A small-molecule ligand and the protein it binds are described below.
Small molecule (SMILES): Nc1ncnc2c1ncn2[C@@H]1O[C@H](CO[P](=O)(O)O[P](=O)(O)OC[C@H]2O[C@@H](n3cnc4c(N)ncnc43)[C@H](O)[C@@H]2O)[C@@H](O)[C@H]1O

Binding-site contacts:
Ligand atom C2A contacts residue PHE74 of chain 2.A at 3.3 Å (hydrophobic).
Ligand atom O2E contacts residue GLU123 of chain 2.A at 2.2 Å (salt-bridge).
Ligand atom N6B contacts residue TYR163 of chain 2.A at 3.8 Å.
Ligand atom C5D contacts residue ILE187 of chain 3.A at 3.7 Å (hydrophobic).
Ligand atom N6A contacts residue ASN122 of chain 2.A at 3.0 Å (h-bond).
Ligand atom N3B contacts residue TYR163 of chain 2.A at 3.3 Å (h-bond).
Ligand atom C6B contacts residue TYR163 of chain 2.A at 3.6 Å (hydrophobic).
Ligand atom O2E contacts residue TYR163 of chain 2.A at 3.5 Å.
Ligand atom C2B contacts residue SER166 of chain 2.A at 3.1 Å.
Ligand atom C8A contacts residue ASP45 of chain 2.A at 3.6 Å.
Ligand atom C2A contacts residue THR161 of chain 2.A at 3.2 Å.
Ligand atom C2B contacts residue TYR163 of chain 2.A at 3.6 Å (hydrophobic).
Ligand atom N6A contacts residue THR161 of chain 2.A at 3.6 Å.
Ligand atom N1A contacts residue ALA162 of chain 2.A at 3.7 Å.
Ligand atom O3E contacts residue GLU123 of chain 2.A at 3.3 Å (salt-bridge).
Ligand atom C2B contacts residue ILE187 of chain 3.A at 3.5 Å (hydrophobic).
Ligand atom N7A contacts residue ASN122 of chain 2.A at 2.9 Å (h-bond).
Ligand atom N6B contacts residue ALA185 of chain 3.A at 3.3 Å (h-bond).
Ligand atom N6A contacts residue SER158 of chain 2.A at 3.0 Å (h-bond).
Ligand atom N6B contacts residue GLY149 of chain 3.A at 3.7 Å.
Ligand atom N1A contacts residue THR161 of chain 2.A at 2.6 Å (h-bond).
Ligand atom N1A contacts residue PHE74 of chain 2.A at 3.5 Å.
Ligand atom N6A contacts residue TYR75 of chain 2.A at 3.5 Å (h-bond).
Ligand atom N1B contacts residue SER166 of chain 2.A at 3.2 Å (h-bond).
Ligand atom C5B contacts residue TYR163 of chain 2.A at 3.6 Å (hydrophobic).
Ligand atom C5A contacts residue ALA162 of chain 2.A at 3.7 Å (hydrophobic).
Ligand atom O2B contacts residue GLY46 of chain 2.A at 2.7 Å.
Ligand atom O1B contacts residue HIS223 of chain 2.A at 2.9 Å.
Ligand atom C6A contacts residue ALA162 of chain 2.A at 3.6 Å (hydrophobic).
Ligand atom C8A contacts residue ASN122 of chain 2.A at 3.7 Å.
Ligand atom C6A contacts residue THR161 of chain 2.A at 3.5 Å.
Ligand atom C2E contacts residue GLU123 of chain 2.A at 3.2 Å.
Ligand atom N6B contacts residue ASP150 of chain 3.A at 3.1 Å (salt-bridge).
Ligand atom C3E contacts residue ASN122 of chain 2.A at 3.7 Å.
Ligand atom N1B contacts residue TYR163 of chain 2.A at 3.8 Å.
Ligand atom C3E contacts residue GLU123 of chain 2.A at 3.5 Å.
Ligand atom O3E contacts residue ASN122 of chain 2.A at 2.6 Å (h-bond).
Ligand atom N1B contacts residue ILE187 of chain 3.A at 3.2 Å.
Ligand atom C5A contacts residue ASN122 of chain 2.A at 3.8 Å.
Ligand atom C4B contacts residue TYR163 of chain 2.A at 3.8 Å (hydrophobic).

Sequence of chain 2.A:
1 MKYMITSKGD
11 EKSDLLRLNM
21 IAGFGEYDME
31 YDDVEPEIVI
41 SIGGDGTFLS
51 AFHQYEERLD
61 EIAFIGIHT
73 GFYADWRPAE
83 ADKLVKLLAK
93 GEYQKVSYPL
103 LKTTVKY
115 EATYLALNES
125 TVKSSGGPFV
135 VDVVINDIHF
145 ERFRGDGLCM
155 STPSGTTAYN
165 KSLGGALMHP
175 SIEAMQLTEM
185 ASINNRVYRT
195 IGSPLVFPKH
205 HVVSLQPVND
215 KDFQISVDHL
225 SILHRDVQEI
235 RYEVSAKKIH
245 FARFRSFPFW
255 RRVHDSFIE

Sequence of chain 3.A:
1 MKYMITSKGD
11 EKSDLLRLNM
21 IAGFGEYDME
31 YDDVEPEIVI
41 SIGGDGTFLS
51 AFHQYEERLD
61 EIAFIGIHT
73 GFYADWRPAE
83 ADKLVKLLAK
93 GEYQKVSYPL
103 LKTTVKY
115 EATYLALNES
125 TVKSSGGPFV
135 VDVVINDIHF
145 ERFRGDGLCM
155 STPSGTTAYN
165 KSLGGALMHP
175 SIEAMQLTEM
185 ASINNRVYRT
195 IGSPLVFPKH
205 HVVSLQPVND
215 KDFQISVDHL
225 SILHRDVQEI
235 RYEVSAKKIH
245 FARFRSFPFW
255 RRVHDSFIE